This protein binds this small molecule.
Small molecule (SMILES): CC(C)CCC[C@@H](C)[C@H]1CC[C@H]2[C@@H]3CC=C4C[C@@H](OC(=O)CCC(=O)O)CC[C@]4(C)[C@H]3CC[C@]12C

Binding-site contacts:
Ligand atom CAT contacts residue PHE733 of chain 1.D at 3.6 Å (hydrophobic).
Ligand atom CAL contacts residue LEU847 of chain 1.D at 3.7 Å (hydrophobic).
Ligand atom CAR contacts residue SER844 of chain 1.D at 3.5 Å.
Ligand atom CAS contacts residue SER844 of chain 1.D at 4.3 Å.
Ligand atom CAP contacts residue ILE738 of chain 1.D at 4.0 Å (hydrophobic).
Ligand atom CAS contacts residue PHE733 of chain 1.D at 4.2 Å (hydrophobic).
Ligand atom CAC contacts residue PHE841 of chain 1.D at 4.3 Å (hydrophobic).
Ligand atom CAP contacts residue ILE691 of chain 1.D at 3.8 Å (hydrophobic).
Ligand atom CAQ contacts residue ILE691 of chain 1.D at 3.7 Å (hydrophobic).
Ligand atom CAU contacts residue VAL737 of chain 1.D at 4.1 Å (hydrophobic).
Ligand atom CAM contacts residue LEU847 of chain 1.D at 4.1 Å (hydrophobic).
Ligand atom CAC contacts residue ILE741 of chain 1.D at 3.8 Å (hydrophobic).
Ligand atom CAR contacts residue TRP677 of chain 1.D at 4.1 Å (hydrophobic).
Ligand atom CAT contacts residue SER844 of chain 1.D at 4.0 Å.
Ligand atom CAK contacts residue ILE691 of chain 1.D at 4.0 Å (hydrophobic).
Ligand atom CAO contacts residue ILE738 of chain 1.D at 4.0 Å (hydrophobic).
Ligand atom OAW contacts residue SER844 of chain 1.D at 4.1 Å.
Ligand atom CAY contacts residue TRP677 of chain 1.D at 3.9 Å (hydrophobic).
Ligand atom CAM contacts residue TRP677 of chain 1.D at 3.6 Å (hydrophobic).
Ligand atom CAL contacts residue VAL996 of chain 1.D at 4.2 Å (hydrophobic).
Ligand atom CAC contacts residue VAL737 of chain 1.D at 3.7 Å (hydrophobic).
Ligand atom OAH contacts residue VAL996 of chain 1.D at 3.5 Å.
Ligand atom CAZ contacts residue PHE730 of chain 1.D at 3.9 Å (hydrophobic).
Ligand atom OAG contacts residue TRP677 of chain 1.D at 4.1 Å.
Ligand atom CAN contacts residue ILE738 of chain 1.D at 4.2 Å (hydrophobic).
Ligand atom CAK contacts residue PHE730 of chain 1.D at 3.8 Å (hydrophobic).
Ligand atom CBE contacts residue ILE738 of chain 1.D at 4.2 Å (hydrophobic).
Ligand atom CAL contacts residue ARG992 of chain 1.D at 4.4 Å.
Ligand atom CBG contacts residue ILE691 of chain 1.D at 4.4 Å (hydrophobic).
Ligand atom OAF contacts residue ARG992 of chain 1.D at 2.6 Å (salt-bridge).
Ligand atom OAF contacts residue TRP677 of chain 1.D at 4.3 Å.
Ligand atom OAH contacts residue ARG992 of chain 1.D at 3.6 Å (salt-bridge).
Ligand atom CAD contacts residue SER844 of chain 1.D at 4.3 Å.
Ligand atom CAX contacts residue VAL996 of chain 1.D at 4.2 Å (hydrophobic).
Ligand atom CAX contacts residue TRP677 of chain 1.D at 4.0 Å (hydrophobic).
Ligand atom CAI contacts residue ASN687 of chain 1.D at 3.9 Å.
Ligand atom CAX contacts residue ARG992 of chain 1.D at 3.3 Å.
Ligand atom CBC contacts residue TRP677 of chain 1.D at 3.6 Å (hydrophobic).
Ligand atom CAI contacts residue PHE730 of chain 1.D at 3.5 Å (hydrophobic).
Ligand atom OAH contacts residue TRP677 of chain 1.D at 3.5 Å.

Sequence of chain 1.D:
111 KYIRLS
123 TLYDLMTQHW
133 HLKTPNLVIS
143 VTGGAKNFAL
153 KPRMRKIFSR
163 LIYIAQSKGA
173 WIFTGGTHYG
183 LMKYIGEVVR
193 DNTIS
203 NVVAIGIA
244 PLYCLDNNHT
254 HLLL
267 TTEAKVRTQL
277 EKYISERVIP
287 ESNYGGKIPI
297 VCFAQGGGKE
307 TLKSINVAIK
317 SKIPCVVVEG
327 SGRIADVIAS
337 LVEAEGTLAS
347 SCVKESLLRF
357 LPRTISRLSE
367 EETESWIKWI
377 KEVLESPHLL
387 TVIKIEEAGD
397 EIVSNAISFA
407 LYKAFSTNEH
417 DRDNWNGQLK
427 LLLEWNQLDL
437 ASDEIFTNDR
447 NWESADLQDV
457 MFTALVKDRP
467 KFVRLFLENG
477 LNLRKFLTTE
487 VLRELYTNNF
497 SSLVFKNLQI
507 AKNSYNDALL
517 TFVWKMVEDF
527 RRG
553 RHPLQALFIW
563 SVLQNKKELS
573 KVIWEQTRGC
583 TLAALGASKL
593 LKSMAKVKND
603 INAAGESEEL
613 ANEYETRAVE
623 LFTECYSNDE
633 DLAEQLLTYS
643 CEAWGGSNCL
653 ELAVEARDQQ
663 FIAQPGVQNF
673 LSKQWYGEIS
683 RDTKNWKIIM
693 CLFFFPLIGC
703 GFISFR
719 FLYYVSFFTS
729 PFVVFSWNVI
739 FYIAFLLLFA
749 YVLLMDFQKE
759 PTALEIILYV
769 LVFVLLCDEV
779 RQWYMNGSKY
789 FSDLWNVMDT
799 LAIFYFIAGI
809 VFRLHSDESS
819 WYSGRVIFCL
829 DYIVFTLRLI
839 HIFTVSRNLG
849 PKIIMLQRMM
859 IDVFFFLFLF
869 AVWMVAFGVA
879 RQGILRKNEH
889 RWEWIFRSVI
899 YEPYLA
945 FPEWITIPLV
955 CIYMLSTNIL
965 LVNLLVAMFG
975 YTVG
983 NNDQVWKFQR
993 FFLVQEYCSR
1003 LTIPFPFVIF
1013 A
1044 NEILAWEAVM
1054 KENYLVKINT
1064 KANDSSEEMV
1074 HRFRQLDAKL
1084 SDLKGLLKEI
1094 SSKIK